Sequence of chain 1.D:
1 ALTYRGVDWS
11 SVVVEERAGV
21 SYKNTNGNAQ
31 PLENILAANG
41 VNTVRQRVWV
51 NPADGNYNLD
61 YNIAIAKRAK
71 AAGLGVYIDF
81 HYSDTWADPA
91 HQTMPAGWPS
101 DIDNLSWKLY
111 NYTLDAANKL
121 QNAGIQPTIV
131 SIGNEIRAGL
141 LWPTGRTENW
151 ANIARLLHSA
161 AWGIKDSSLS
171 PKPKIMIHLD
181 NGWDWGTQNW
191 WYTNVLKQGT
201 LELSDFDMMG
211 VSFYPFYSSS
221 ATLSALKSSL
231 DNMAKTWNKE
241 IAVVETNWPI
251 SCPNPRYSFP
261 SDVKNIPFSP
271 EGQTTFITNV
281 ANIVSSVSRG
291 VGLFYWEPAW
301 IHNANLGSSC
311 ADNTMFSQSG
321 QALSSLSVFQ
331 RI

This small molecule binds to this protein.
Small molecule (SMILES): CC(=O)N[C@@H]1[C@@H](O)[C@H](O)[C@@H](CO)O[C@H]1O

Binding-site contacts:
Ligand atom C5 contacts residue TRP107 of chain 1.D at 4.1 Å (hydrophobic).
Ligand atom O7 contacts residue ASN111 of chain 1.D at 3.4 Å (h-bond).
Ligand atom C8 contacts residue LYS108 of chain 1.D at 4.0 Å.
Ligand atom C2 contacts residue TRP107 of chain 1.D at 4.1 Å (hydrophobic).
Ligand atom C3 contacts residue TRP107 of chain 1.D at 3.7 Å (hydrophobic).
Ligand atom O7 contacts residue LYS108 of chain 1.D at 4.0 Å.
Ligand atom C8 contacts residue ASN104 of chain 1.D at 3.4 Å.
Ligand atom N2 contacts residue ASN111 of chain 1.D at 2.9 Å (h-bond).
Ligand atom C7 contacts residue ASN111 of chain 1.D at 3.4 Å.
Ligand atom C7 contacts residue TRP107 of chain 1.D at 4.4 Å (hydrophobic).
Ligand atom O5 contacts residue ASN111 of chain 1.D at 2.4 Å (h-bond).
Ligand atom N2 contacts residue TRP107 of chain 1.D at 3.4 Å.
Ligand atom C4 contacts residue ASN111 of chain 1.D at 4.2 Å.
Ligand atom C4 contacts residue TRP107 of chain 1.D at 4.2 Å (hydrophobic).
Ligand atom O3 contacts residue TRP107 of chain 1.D at 4.1 Å.
Ligand atom C7 contacts residue LYS108 of chain 1.D at 4.2 Å.
Ligand atom C2 contacts residue ASN111 of chain 1.D at 2.5 Å.
Ligand atom C1 contacts residue ASN111 of chain 1.D at 1.4 Å.
Ligand atom C1 contacts residue TRP107 of chain 1.D at 3.8 Å (hydrophobic).
Ligand atom C8 contacts residue TRP107 of chain 1.D at 4.0 Å (hydrophobic).
Ligand atom O4 contacts residue TRP107 of chain 1.D at 4.0 Å.
Ligand atom C3 contacts residue ASN111 of chain 1.D at 3.8 Å.
Ligand atom C5 contacts residue ASN111 of chain 1.D at 3.7 Å.
Ligand atom O5 contacts residue TRP107 of chain 1.D at 4.5 Å.